This protein binds this small molecule.
Small molecule (SMILES): CC(=O)N1CCc2c1ccc(Cl)c2C(F)(F)F

Sequence of chain 1.A:
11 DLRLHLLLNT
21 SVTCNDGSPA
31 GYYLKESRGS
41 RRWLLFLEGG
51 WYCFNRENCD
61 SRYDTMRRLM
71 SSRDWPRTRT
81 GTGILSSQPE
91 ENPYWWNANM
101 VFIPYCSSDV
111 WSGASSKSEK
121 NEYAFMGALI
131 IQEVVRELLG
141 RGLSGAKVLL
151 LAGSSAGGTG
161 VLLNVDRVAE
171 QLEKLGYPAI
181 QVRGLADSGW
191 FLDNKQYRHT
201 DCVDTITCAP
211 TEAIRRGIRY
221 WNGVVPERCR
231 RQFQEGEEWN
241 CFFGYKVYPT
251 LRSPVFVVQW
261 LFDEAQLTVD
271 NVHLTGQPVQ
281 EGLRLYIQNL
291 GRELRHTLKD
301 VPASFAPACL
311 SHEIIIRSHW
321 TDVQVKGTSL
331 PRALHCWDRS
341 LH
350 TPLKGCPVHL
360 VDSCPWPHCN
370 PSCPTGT

Binding-site contacts:
Ligand atom C01 contacts residue HIS312 of chain 1.A at 4.0 Å.
Ligand atom CL17 contacts residue ILE214 of chain 1.A at 3.6 Å.
Ligand atom F15 contacts residue PRO210 of chain 1.A at 3.6 Å.
Ligand atom C08 contacts residue TYR52 of chain 1.A at 3.7 Å (hydrophobic).
Ligand atom C06 contacts residue PHE191 of chain 1.A at 4.1 Å (hydrophobic).
Ligand atom C09 contacts residue PHE191 of chain 1.A at 3.3 Å (hydrophobic).
Ligand atom C01 contacts residue TRP51 of chain 1.A at 3.3 Å (hydrophobic).
Ligand atom F16 contacts residue TYR52 of chain 1.A at 4.1 Å.
Ligand atom C09 contacts residue THR159 of chain 1.A at 3.9 Å.
Ligand atom O03 contacts residue ALA156 of chain 1.A at 3.3 Å (h-bond).
Ligand atom F16 contacts residue PRO210 of chain 1.A at 3.4 Å.
Ligand atom C10 contacts residue THR159 of chain 1.A at 3.5 Å.
Ligand atom C02 contacts residue SER155 of chain 1.A at 3.3 Å.
Ligand atom C11 contacts residue PHE191 of chain 1.A at 3.6 Å (hydrophobic).
Ligand atom CL17 contacts residue PHE242 of chain 1.A at 3.5 Å.
Ligand atom C07 contacts residue PHE191 of chain 1.A at 3.6 Å (hydrophobic).
Ligand atom C05 contacts residue ALA265 of chain 1.A at 3.7 Å (hydrophobic).
Ligand atom C06 contacts residue TYR52 of chain 1.A at 3.9 Å (hydrophobic).
Ligand atom F14 contacts residue PRO210 of chain 1.A at 3.9 Å.
Ligand atom C09 contacts residue TYR52 of chain 1.A at 4.0 Å (hydrophobic).
Ligand atom C10 contacts residue PHE191 of chain 1.A at 3.6 Å (hydrophobic).
Ligand atom C06 contacts residue VAL269 of chain 1.A at 3.8 Å (hydrophobic).
Ligand atom N04 contacts residue TYR52 of chain 1.A at 4.1 Å.
Ligand atom C01 contacts residue ALA265 of chain 1.A at 3.9 Å (hydrophobic).
Ligand atom N04 contacts residue PHE191 of chain 1.A at 3.6 Å.
Ligand atom O03 contacts residue SER155 of chain 1.A at 3.0 Å (h-bond).
Ligand atom C02 contacts residue TRP51 of chain 1.A at 4.0 Å (hydrophobic).
Ligand atom C08 contacts residue PHE191 of chain 1.A at 3.4 Å (hydrophobic).
Ligand atom C12 contacts residue PHE191 of chain 1.A at 3.6 Å (hydrophobic).
Ligand atom F14 contacts residue PHE243 of chain 1.A at 3.3 Å.
Ligand atom F14 contacts residue PHE191 of chain 1.A at 3.0 Å.
Ligand atom C05 contacts residue PHE191 of chain 1.A at 3.7 Å (hydrophobic).
Ligand atom C05 contacts residue TRP51 of chain 1.A at 3.6 Å (hydrophobic).
Ligand atom C06 contacts residue TRP51 of chain 1.A at 4.0 Å (hydrophobic).
Ligand atom C13 contacts residue PRO210 of chain 1.A at 4.0 Å (hydrophobic).
Ligand atom F15 contacts residue PHE243 of chain 1.A at 3.9 Å.
Ligand atom O03 contacts residue TRP51 of chain 1.A at 3.7 Å.
Ligand atom C01 contacts residue SER155 of chain 1.A at 3.2 Å.
Ligand atom F15 contacts residue ILE214 of chain 1.A at 3.1 Å.
Ligand atom C07 contacts residue TYR52 of chain 1.A at 3.9 Å (hydrophobic).